Binding-site contacts:
Ligand atom N08 contacts residue MET108 of chain 1.B at 3.7 Å.
Ligand atom C05 contacts residue LEU113 of chain 1.B at 4.2 Å (hydrophobic).
Ligand atom C11 contacts residue ASP150 of chain 1.B at 3.6 Å.
Ligand atom C03 contacts residue TRP51 of chain 1.B at 3.9 Å (hydrophobic).
Ligand atom C01 contacts residue TRP102 of chain 1.B at 3.3 Å (hydrophobic).
Ligand atom C10 contacts residue LEU113 of chain 1.B at 4.4 Å (hydrophobic).
Ligand atom C03 contacts residue LEU113 of chain 1.B at 4.3 Å (hydrophobic).
Ligand atom C07 contacts residue MET108 of chain 1.B at 3.6 Å (hydrophobic).
Ligand atom C06 contacts residue PRO105 of chain 1.B at 4.0 Å (hydrophobic).
Ligand atom C03 contacts residue ASN41 of chain 1.B at 4.1 Å.
Ligand atom C04 contacts residue SER52 of chain 1.B at 4.1 Å.
Ligand atom O13 contacts residue TRP51 of chain 1.B at 3.9 Å.
Ligand atom C12 contacts residue LEU113 of chain 1.B at 3.8 Å (hydrophobic).
Ligand atom O13 contacts residue ASN41 of chain 1.B at 3.1 Å (h-bond).
Ligand atom C10 contacts residue ASP150 of chain 1.B at 4.0 Å.
Ligand atom C11 contacts residue THR53 of chain 1.B at 3.6 Å.
Ligand atom N02 contacts residue TRP51 of chain 1.B at 3.7 Å.
Ligand atom C04 contacts residue TRP51 of chain 1.B at 4.4 Å (hydrophobic).
Ligand atom C01 contacts residue LEU113 of chain 1.B at 4.5 Å (hydrophobic).
Ligand atom C07 contacts residue PRO105 of chain 1.B at 3.5 Å (hydrophobic).
Ligand atom C10 contacts residue LEU54 of chain 1.B at 3.7 Å (hydrophobic).
Ligand atom C12 contacts residue TRP51 of chain 1.B at 4.2 Å (hydrophobic).
Ligand atom C04 contacts residue LEU113 of chain 1.B at 3.8 Å (hydrophobic).
Ligand atom C11 contacts residue LEU54 of chain 1.B at 3.9 Å (hydrophobic).
Ligand atom C09 contacts residue MET108 of chain 1.B at 4.4 Å (hydrophobic).
Ligand atom C11 contacts residue LEU113 of chain 1.B at 4.0 Å (hydrophobic).
Ligand atom C01 contacts residue SER52 of chain 1.B at 3.4 Å.
Ligand atom N02 contacts residue SER52 of chain 1.B at 2.7 Å (h-bond).
Ligand atom C09 contacts residue LEU113 of chain 1.B at 4.4 Å (hydrophobic).
Ligand atom C12 contacts residue ASP150 of chain 1.B at 4.5 Å.
Ligand atom C11 contacts residue SER52 of chain 1.B at 4.4 Å.
Ligand atom C01 contacts residue ASN41 of chain 1.B at 4.3 Å.
Ligand atom C12 contacts residue THR53 of chain 1.B at 3.8 Å.
Ligand atom C01 contacts residue TRP51 of chain 1.B at 3.6 Å (hydrophobic).
Ligand atom C03 contacts residue SER52 of chain 1.B at 3.9 Å.
Ligand atom N02 contacts residue LEU113 of chain 1.B at 4.0 Å.
Ligand atom C06 contacts residue MET108 of chain 1.B at 4.3 Å (hydrophobic).
Ligand atom C12 contacts residue SER52 of chain 1.B at 3.4 Å.

The protein below binds the small molecule below.
Small molecule (SMILES): CNC(=O)c1cccc2[nH]ccc12

Sequence of chain 1.B:
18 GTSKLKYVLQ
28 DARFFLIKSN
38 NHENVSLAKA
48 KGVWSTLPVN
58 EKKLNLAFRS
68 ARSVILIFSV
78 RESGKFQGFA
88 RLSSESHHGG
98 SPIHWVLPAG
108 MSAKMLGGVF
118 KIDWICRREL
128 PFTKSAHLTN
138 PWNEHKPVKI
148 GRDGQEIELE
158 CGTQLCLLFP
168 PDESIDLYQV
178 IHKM